This small molecule binds to this protein.
Small molecule (SMILES): CC(=O)N[C@H]1[C@H](O[C@H]2[C@H](O)[C@@H](NC(C)=O)CO[C@@H]2CO[C@@H]2O[C@@H](C)[C@@H](O)[C@@H](O)[C@@H]2O)O[C@H](CO)[C@@H](O[C@@H]2O[C@H](CO)[C@@H](O)[C@H](O)[C@@H]2O)[C@@H]1O

Sequence of chain 1.A:
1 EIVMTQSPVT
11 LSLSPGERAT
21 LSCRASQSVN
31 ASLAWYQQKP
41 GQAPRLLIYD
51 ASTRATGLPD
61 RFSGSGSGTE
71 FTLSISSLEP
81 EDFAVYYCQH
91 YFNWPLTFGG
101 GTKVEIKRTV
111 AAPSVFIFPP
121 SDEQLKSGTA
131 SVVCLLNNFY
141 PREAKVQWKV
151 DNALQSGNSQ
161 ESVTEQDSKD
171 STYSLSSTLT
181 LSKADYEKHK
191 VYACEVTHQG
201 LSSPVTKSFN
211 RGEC

Binding-site contacts:
Ligand atom C1 contacts residue ASN30 of chain 1.A at 1.4 Å.
Ligand atom O7 contacts residue ASN30 of chain 1.A at 4.1 Å.
Ligand atom O5 contacts residue ASN30 of chain 1.A at 2.3 Å (h-bond).
Ligand atom C4 contacts residue ALA31 of chain 1.A at 4.3 Å (hydrophobic).
Ligand atom C4 contacts residue ASN30 of chain 1.A at 4.3 Å.
Ligand atom C6 contacts residue ASN30 of chain 1.A at 4.2 Å.
Ligand atom C3 contacts residue ALA31 of chain 1.A at 3.7 Å (hydrophobic).
Ligand atom C5 contacts residue ASN30 of chain 1.A at 3.6 Å.
Ligand atom N2 contacts residue ASN30 of chain 1.A at 2.9 Å (h-bond).
Ligand atom C7 contacts residue ASN30 of chain 1.A at 3.6 Å.
Ligand atom C5 contacts residue ASN30 of chain 1.A at 4.1 Å.
Ligand atom C3 contacts residue ASN30 of chain 1.A at 3.8 Å.
Ligand atom O3 contacts residue ASP50 of chain 1.A at 4.3 Å.
Ligand atom C2 contacts residue ASN30 of chain 1.A at 2.5 Å.
Ligand atom O3 contacts residue ALA31 of chain 1.A at 3.9 Å.